Sequence of chain 1.A:
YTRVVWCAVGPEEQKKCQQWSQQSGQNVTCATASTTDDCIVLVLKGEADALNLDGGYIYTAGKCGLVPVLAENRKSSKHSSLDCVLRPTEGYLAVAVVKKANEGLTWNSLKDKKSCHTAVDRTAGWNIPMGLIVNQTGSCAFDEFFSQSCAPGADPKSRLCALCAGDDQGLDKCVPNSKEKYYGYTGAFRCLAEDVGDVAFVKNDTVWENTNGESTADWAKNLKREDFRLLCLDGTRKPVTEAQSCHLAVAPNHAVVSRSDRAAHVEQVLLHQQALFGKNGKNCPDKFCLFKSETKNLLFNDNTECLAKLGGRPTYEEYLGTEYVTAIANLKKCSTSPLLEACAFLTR

Binding-site contacts:
Ligand atom C8 contacts residue GLU214 of chain 1.A at 3.5 Å.
Ligand atom C2 contacts residue ASN204 of chain 1.A at 2.5 Å.
Ligand atom O5 contacts residue TRP208 of chain 1.A at 3.1 Å (h-bond).
Ligand atom C7 contacts residue ASN204 of chain 1.A at 3.6 Å.
Ligand atom C8 contacts residue LEU93 of chain 1.A at 3.9 Å (hydrophobic).
Ligand atom O3 contacts residue ARG74 of chain 1.A at 4.2 Å.
Ligand atom C6 contacts residue SER77 of chain 1.A at 4.1 Å.
Ligand atom O3 contacts residue LYS75 of chain 1.A at 4.1 Å.
Ligand atom C3 contacts residue ASN204 of chain 1.A at 3.8 Å.
Ligand atom C5 contacts residue TRP208 of chain 1.A at 3.4 Å (hydrophobic).
Ligand atom O6 contacts residue SER76 of chain 1.A at 4.5 Å.
Ligand atom C3 contacts residue LYS75 of chain 1.A at 4.4 Å.
Ligand atom O6 contacts residue ASN204 of chain 1.A at 4.3 Å.
Ligand atom C7 contacts residue LEU93 of chain 1.A at 4.0 Å (hydrophobic).
Ligand atom O6 contacts residue ASP205 of chain 1.A at 3.3 Å (salt-bridge).
Ligand atom O6 contacts residue GLU209 of chain 1.A at 4.3 Å.
Ligand atom O2 contacts residue SER76 of chain 1.A at 4.1 Å.
Ligand atom O7 contacts residue GLN244 of chain 1.A at 3.8 Å.
Ligand atom O6 contacts residue SER77 of chain 1.A at 3.4 Å.
Ligand atom C1 contacts residue TRP208 of chain 1.A at 3.4 Å (hydrophobic).
Ligand atom C6 contacts residue ASP205 of chain 1.A at 4.0 Å.
Ligand atom C4 contacts residue ASN204 of chain 1.A at 4.2 Å.
Ligand atom C6 contacts residue TRP208 of chain 1.A at 3.6 Å (hydrophobic).
Ligand atom C5 contacts residue ASN204 of chain 1.A at 3.6 Å.
Ligand atom O6 contacts residue ARG74 of chain 1.A at 3.9 Å.
Ligand atom C2 contacts residue ARG74 of chain 1.A at 4.2 Å.
Ligand atom C7 contacts residue GLN244 of chain 1.A at 3.9 Å.
Ligand atom O4 contacts residue LYS75 of chain 1.A at 4.3 Å.
Ligand atom O7 contacts residue LEU93 of chain 1.A at 3.8 Å.
Ligand atom O5 contacts residue ASP205 of chain 1.A at 3.9 Å.
Ligand atom C8 contacts residue ALA243 of chain 1.A at 4.2 Å (hydrophobic).
Ligand atom C6 contacts residue ASN204 of chain 1.A at 4.5 Å.
Ligand atom O7 contacts residue TRP208 of chain 1.A at 4.3 Å.
Ligand atom C1 contacts residue ASN204 of chain 1.A at 1.4 Å.
Ligand atom C8 contacts residue GLN244 of chain 1.A at 3.2 Å.
Ligand atom O5 contacts residue ASN204 of chain 1.A at 2.2 Å (h-bond).
Ligand atom O7 contacts residue ASN204 of chain 1.A at 3.8 Å.
Ligand atom N2 contacts residue ASN204 of chain 1.A at 3.0 Å (h-bond).

A small-molecule ligand and the protein it binds are described below.
Small molecule (SMILES): CC(=O)N[C@H]1[C@H](O[C@H]2[C@H](O)[C@@H](NC(C)=O)CO[C@@H]2CO)O[C@H](CO)[C@@H](O[C@@H]2O[C@H](CO)[C@@H](O)[C@H](O)[C@@H]2O)[C@@H]1O